The protein below binds the small molecule below.
Small molecule (SMILES): Nc1ncnc2c1ncn2[C@@H]1O[C@H](COP(=O)(O)OP(=O)(O)OP(O)(O)=S)[C@@H](O)[C@H]1O

Binding-site contacts:
Ligand atom O2G contacts residue THR616 of chain 1.D at 3.4 Å (h-bond).
Ligand atom O2' contacts residue LYS620 of chain 1.D at 3.3 Å (salt-bridge).
Ligand atom C4' contacts residue GLU756 of chain 1.A at 3.7 Å.
Ligand atom C2 contacts residue GLU617 of chain 1.D at 3.6 Å.
Ligand atom N6 contacts residue ILE575 of chain 1.D at 3.7 Å.
Ligand atom N6 contacts residue GLY614 of chain 1.D at 3.6 Å.
Ligand atom C3' contacts residue THR616 of chain 1.D at 3.6 Å.
Ligand atom C6 contacts residue GLY614 of chain 1.D at 3.7 Å.
Ligand atom C5 contacts residue GLY614 of chain 1.D at 3.9 Å.
Ligand atom PA contacts residue THR616 of chain 1.D at 3.9 Å.
Ligand atom N9 contacts residue GLU756 of chain 1.A at 3.9 Å.
Ligand atom O2A contacts residue GLY614 of chain 1.D at 3.3 Å.
Ligand atom S1G contacts residue ASP681 of chain 1.D at 3.7 Å.
Ligand atom O3B contacts residue ASP699 of chain 1.A at 3.9 Å.
Ligand atom O2B contacts residue LYS615 of chain 1.D at 3.4 Å.
Ligand atom O2G contacts residue ASP699 of chain 1.A at 3.9 Å.
Ligand atom C5' contacts residue ASP699 of chain 1.A at 3.6 Å.
Ligand atom O4' contacts residue GLU756 of chain 1.A at 3.0 Å (salt-bridge).
Ligand atom O3' contacts residue ARG635 of chain 1.D at 3.4 Å (salt-bridge).
Ligand atom O1B contacts residue ARG635 of chain 1.D at 3.8 Å.
Ligand atom O2G contacts residue ARG635 of chain 1.D at 2.3 Å (salt-bridge).
Ligand atom O3' contacts residue THR616 of chain 1.D at 3.1 Å (h-bond).
Ligand atom N3 contacts residue GLU617 of chain 1.D at 3.9 Å.
Ligand atom S1G contacts residue ARG635 of chain 1.D at 3.8 Å.
Ligand atom O1B contacts residue THR616 of chain 1.D at 3.2 Å (h-bond).
Ligand atom O3G contacts residue ASP699 of chain 1.A at 2.4 Å (salt-bridge).
Ligand atom C2' contacts residue LYS620 of chain 1.D at 3.8 Å.
Ligand atom O1A contacts residue THR616 of chain 1.D at 2.4 Å (h-bond).
Ligand atom S1G contacts residue ARG754 of chain 1.A at 3.3 Å (salt-bridge).
Ligand atom O5' contacts residue GLU756 of chain 1.A at 2.9 Å (salt-bridge).
Ligand atom C5' contacts residue GLU756 of chain 1.A at 3.3 Å.
Ligand atom PG contacts residue ASP699 of chain 1.A at 3.5 Å.
Ligand atom N6 contacts residue VAL613 of chain 1.D at 3.7 Å.
Ligand atom O5' contacts residue ARG819 of chain 1.D at 3.9 Å.
Ligand atom O2A contacts residue LYS615 of chain 1.D at 3.4 Å (salt-bridge).
Ligand atom C8 contacts residue GLU756 of chain 1.A at 3.1 Å.
Ligand atom O3' contacts residue LYS620 of chain 1.D at 3.4 Å (salt-bridge).
Ligand atom O3G contacts residue LEU695 of chain 1.A at 3.3 Å.
Ligand atom PG contacts residue ARG635 of chain 1.D at 3.5 Å.
Ligand atom O2B contacts residue ARG754 of chain 1.A at 2.7 Å (salt-bridge).

Sequence of chain 1.A:
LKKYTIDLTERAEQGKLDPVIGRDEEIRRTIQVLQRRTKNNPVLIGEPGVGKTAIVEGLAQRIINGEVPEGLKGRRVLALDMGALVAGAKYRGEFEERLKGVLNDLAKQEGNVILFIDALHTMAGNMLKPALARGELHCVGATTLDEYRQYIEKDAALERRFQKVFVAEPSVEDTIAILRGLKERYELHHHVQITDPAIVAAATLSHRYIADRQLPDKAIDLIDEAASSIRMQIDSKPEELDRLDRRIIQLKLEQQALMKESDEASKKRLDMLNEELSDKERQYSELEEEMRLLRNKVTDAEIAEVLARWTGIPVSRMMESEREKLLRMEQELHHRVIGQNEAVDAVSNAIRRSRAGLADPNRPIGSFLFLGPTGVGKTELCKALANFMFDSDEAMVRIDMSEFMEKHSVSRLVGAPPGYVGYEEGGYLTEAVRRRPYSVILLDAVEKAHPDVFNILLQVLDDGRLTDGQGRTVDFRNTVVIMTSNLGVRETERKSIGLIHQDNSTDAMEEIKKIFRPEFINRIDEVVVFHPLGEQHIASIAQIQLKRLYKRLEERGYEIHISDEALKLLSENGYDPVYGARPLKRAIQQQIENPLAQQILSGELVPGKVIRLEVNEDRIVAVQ

Sequence of chain 1.D:
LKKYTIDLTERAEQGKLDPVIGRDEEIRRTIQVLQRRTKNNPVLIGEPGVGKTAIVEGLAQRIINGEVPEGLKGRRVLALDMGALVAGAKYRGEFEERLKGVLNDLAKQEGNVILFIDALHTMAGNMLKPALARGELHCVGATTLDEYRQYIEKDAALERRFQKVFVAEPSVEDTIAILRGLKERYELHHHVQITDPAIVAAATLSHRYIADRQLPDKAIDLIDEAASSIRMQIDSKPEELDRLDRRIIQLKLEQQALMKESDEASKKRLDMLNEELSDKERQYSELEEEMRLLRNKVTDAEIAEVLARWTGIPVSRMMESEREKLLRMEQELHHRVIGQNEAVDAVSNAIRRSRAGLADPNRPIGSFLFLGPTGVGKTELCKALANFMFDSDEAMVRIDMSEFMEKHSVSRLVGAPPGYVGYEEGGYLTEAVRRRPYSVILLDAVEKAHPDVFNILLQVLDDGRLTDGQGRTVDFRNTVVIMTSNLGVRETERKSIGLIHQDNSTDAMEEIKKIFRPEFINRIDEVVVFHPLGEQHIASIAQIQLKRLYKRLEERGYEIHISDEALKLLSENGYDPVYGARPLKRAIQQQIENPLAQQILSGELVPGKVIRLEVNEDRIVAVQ